The small molecule below binds the protein below.
Small molecule (SMILES): NCCOB(c1ccccc1)c1ccccc1

Sequence of chain 1.C:
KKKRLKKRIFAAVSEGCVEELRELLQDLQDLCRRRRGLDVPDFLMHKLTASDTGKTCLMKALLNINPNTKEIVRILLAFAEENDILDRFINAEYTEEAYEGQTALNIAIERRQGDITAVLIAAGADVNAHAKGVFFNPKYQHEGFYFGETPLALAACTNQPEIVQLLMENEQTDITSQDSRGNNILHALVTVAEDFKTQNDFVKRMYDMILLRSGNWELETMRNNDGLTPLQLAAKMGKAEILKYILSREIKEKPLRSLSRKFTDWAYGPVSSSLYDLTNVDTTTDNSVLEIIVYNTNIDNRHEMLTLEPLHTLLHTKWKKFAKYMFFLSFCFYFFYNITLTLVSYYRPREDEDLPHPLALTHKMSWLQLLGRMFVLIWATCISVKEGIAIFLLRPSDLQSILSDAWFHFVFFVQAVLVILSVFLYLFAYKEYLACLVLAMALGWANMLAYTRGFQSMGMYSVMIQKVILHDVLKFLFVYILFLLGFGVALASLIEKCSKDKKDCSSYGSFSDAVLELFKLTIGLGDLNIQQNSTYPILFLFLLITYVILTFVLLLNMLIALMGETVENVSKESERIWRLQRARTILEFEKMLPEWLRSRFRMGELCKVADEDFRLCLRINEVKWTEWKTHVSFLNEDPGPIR

Binding-site contacts:
Ligand atom C09 contacts residue HIS426 of chain 1.C at 4.0 Å.
Ligand atom B01 contacts residue LEU420 of chain 1.C at 4.1 Å.
Ligand atom C07 contacts residue ARG693 of chain 1.C at 3.7 Å.
Ligand atom B01 contacts residue HIS426 of chain 1.C at 2.6 Å.
Ligand atom C07 contacts residue HIS426 of chain 1.C at 4.5 Å.
Ligand atom C05 contacts residue LEU694 of chain 1.C at 3.8 Å (hydrophobic).
Ligand atom C13 contacts residue HIS426 of chain 1.C at 3.5 Å.
Ligand atom C13 contacts residue ARG693 of chain 1.C at 4.2 Å.
Ligand atom N17 contacts residue HIS426 of chain 1.C at 3.2 Å.
Ligand atom C15 contacts residue HIS426 of chain 1.C at 1.4 Å.
Ligand atom C02 contacts residue LEU420 of chain 1.C at 4.3 Å (hydrophobic).
Ligand atom C12 contacts residue HIS426 of chain 1.C at 4.4 Å.
Ligand atom C06 contacts residue ARG693 of chain 1.C at 2.7 Å.
Ligand atom C08 contacts residue HIS426 of chain 1.C at 3.3 Å.
Ligand atom C04 contacts residue LEU694 of chain 1.C at 4.1 Å (hydrophobic).
Ligand atom C10 contacts residue LEU429 of chain 1.C at 4.1 Å (hydrophobic).
Ligand atom C03 contacts residue ARG693 of chain 1.C at 3.4 Å.
Ligand atom C05 contacts residue HIS417 of chain 1.C at 4.2 Å.
Ligand atom C11 contacts residue HIS430 of chain 1.C at 3.2 Å.
Ligand atom C02 contacts residue ARG693 of chain 1.C at 4.0 Å.
Ligand atom O14 contacts residue HIS426 of chain 1.C at 1.5 Å (h-bond).
Ligand atom C15 contacts residue LEU420 of chain 1.C at 4.2 Å (hydrophobic).
Ligand atom C12 contacts residue HIS430 of chain 1.C at 3.7 Å.
Ligand atom C13 contacts residue HIS430 of chain 1.C at 4.4 Å.
Ligand atom C02 contacts residue HIS426 of chain 1.C at 4.0 Å.
Ligand atom C16 contacts residue LEU420 of chain 1.C at 3.7 Å (hydrophobic).
Ligand atom C09 contacts residue HIS430 of chain 1.C at 4.0 Å.
Ligand atom C07 contacts residue LEU420 of chain 1.C at 3.9 Å (hydrophobic).
Ligand atom O14 contacts residue LEU420 of chain 1.C at 3.4 Å (h-bond).
Ligand atom C04 contacts residue ARG693 of chain 1.C at 2.1 Å.
Ligand atom C06 contacts residue HIS417 of chain 1.C at 3.7 Å.
Ligand atom C16 contacts residue THR421 of chain 1.C at 3.7 Å.
Ligand atom N17 contacts residue THR421 of chain 1.C at 3.8 Å.
Ligand atom C16 contacts residue HIS426 of chain 1.C at 2.5 Å.
Ligand atom C05 contacts residue ARG693 of chain 1.C at 1.5 Å.
Ligand atom C09 contacts residue LEU429 of chain 1.C at 4.1 Å (hydrophobic).
Ligand atom C10 contacts residue TRP433 of chain 1.C at 4.5 Å (hydrophobic).
Ligand atom C10 contacts residue HIS430 of chain 1.C at 3.6 Å.